Sequence of chain 1.C:
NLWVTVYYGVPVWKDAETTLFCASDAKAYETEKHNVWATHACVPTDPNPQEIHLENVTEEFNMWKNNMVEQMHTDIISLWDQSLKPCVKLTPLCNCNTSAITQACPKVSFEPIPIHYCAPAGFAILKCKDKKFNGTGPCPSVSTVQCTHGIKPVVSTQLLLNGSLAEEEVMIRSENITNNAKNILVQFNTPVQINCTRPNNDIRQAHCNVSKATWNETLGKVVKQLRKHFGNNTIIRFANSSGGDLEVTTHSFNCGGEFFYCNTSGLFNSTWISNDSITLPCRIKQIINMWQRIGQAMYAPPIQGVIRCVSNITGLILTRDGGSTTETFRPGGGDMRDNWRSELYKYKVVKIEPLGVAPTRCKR

A small-molecule ligand and the protein it binds are described below.
Small molecule (SMILES): CC(=O)N[C@@H]1[C@@H](O)[C@H](O)[C@@H](CO)O[C@H]1O

Binding-site contacts:
Ligand atom C6 contacts residue THR381 of chain 1.C at 3.7 Å.
Ligand atom C1 contacts residue SER379 of chain 1.C at 4.4 Å.
Ligand atom C1 contacts residue THR381 of chain 1.C at 4.3 Å.
Ligand atom C8 contacts residue ASN299 of chain 1.C at 4.2 Å.
Ligand atom C2 contacts residue ASN299 of chain 1.C at 2.5 Å.
Ligand atom C8 contacts residue THR265 of chain 1.C at 4.1 Å.
Ligand atom C4 contacts residue ASN299 of chain 1.C at 4.3 Å.
Ligand atom O7 contacts residue ASN299 of chain 1.C at 2.8 Å (h-bond).
Ligand atom O5 contacts residue SER379 of chain 1.C at 3.2 Å (h-bond).
Ligand atom O5 contacts residue THR381 of chain 1.C at 3.7 Å.
Ligand atom N2 contacts residue ASN299 of chain 1.C at 2.9 Å (h-bond).
Ligand atom C5 contacts residue SER379 of chain 1.C at 4.0 Å.
Ligand atom C7 contacts residue ASN299 of chain 1.C at 3.0 Å.
Ligand atom C8 contacts residue HIS297 of chain 1.C at 3.6 Å.
Ligand atom C3 contacts residue ASN299 of chain 1.C at 3.8 Å.
Ligand atom C5 contacts residue ASN299 of chain 1.C at 3.7 Å.
Ligand atom C1 contacts residue ASN299 of chain 1.C at 1.4 Å.
Ligand atom O5 contacts residue ASN299 of chain 1.C at 2.4 Å (h-bond).
Ligand atom N2 contacts residue HIS297 of chain 1.C at 3.7 Å.
Ligand atom C5 contacts residue THR381 of chain 1.C at 3.6 Å.
Ligand atom C6 contacts residue SER379 of chain 1.C at 3.5 Å.
Ligand atom C1 contacts residue HIS297 of chain 1.C at 4.5 Å.
Ligand atom C7 contacts residue HIS297 of chain 1.C at 4.1 Å.